Binding-site contacts:
Ligand atom C27 contacts residue LEU451 of chain 1.A at 3.4 Å (hydrophobic).
Ligand atom C20 contacts residue TYR371 of chain 1.A at 3.3 Å (hydrophobic).
Ligand atom N11 contacts residue LYS337 of chain 1.A at 3.6 Å (salt-bridge).
Ligand atom S8 contacts residue LYS337 of chain 1.A at 3.5 Å (salt-bridge).
Ligand atom O10 contacts residue LYS337 of chain 1.A at 2.4 Å (salt-bridge).
Ligand atom C13 contacts residue GLY448 of chain 1.A at 3.7 Å.
Ligand atom O10 contacts residue PRO269 of chain 1.A at 3.6 Å.
Ligand atom C4 contacts residue TYR371 of chain 1.A at 3.8 Å (hydrophobic).
Ligand atom C4 contacts residue ILE461 of chain 1.A at 3.5 Å (hydrophobic).
Ligand atom C2 contacts residue ILE335 of chain 1.A at 3.8 Å (hydrophobic).
Ligand atom O9 contacts residue PRO269 of chain 1.A at 3.5 Å.
Ligand atom N29 contacts residue LEU451 of chain 1.A at 3.8 Å.
Ligand atom N29 contacts residue ALA389 of chain 1.A at 3.8 Å.
Ligand atom C23 contacts residue LEU451 of chain 1.A at 3.6 Å (hydrophobic).
Ligand atom O9 contacts residue LEU262 of chain 1.A at 3.1 Å.
Ligand atom C1 contacts residue ILE335 of chain 1.A at 3.7 Å (hydrophobic).
Ligand atom C30 contacts residue VAL386 of chain 1.A at 3.1 Å (hydrophobic).
Ligand atom N1 contacts residue GLY448 of chain 1.A at 3.2 Å (h-bond).
Ligand atom C10 contacts residue ASP462 of chain 1.A at 3.8 Å.
Ligand atom N21 contacts residue VAL386 of chain 1.A at 3.0 Å (h-bond).
Ligand atom C20 contacts residue VAL386 of chain 1.A at 3.8 Å (hydrophobic).
Ligand atom C18 contacts residue ASP462 of chain 1.A at 3.5 Å.
Ligand atom C13 contacts residue ILE461 of chain 1.A at 3.7 Å (hydrophobic).
Ligand atom C18 contacts residue ILE461 of chain 1.A at 3.7 Å (hydrophobic).
Ligand atom C7 contacts residue ILE335 of chain 1.A at 3.2 Å (hydrophobic).
Ligand atom C19 contacts residue PRO385 of chain 1.A at 3.5 Å (hydrophobic).
Ligand atom O35 contacts residue VAL387 of chain 1.A at 3.2 Å.
Ligand atom C20 contacts residue ILE383 of chain 1.A at 3.4 Å (hydrophobic).
Ligand atom C20 contacts residue PRO385 of chain 1.A at 3.4 Å (hydrophobic).
Ligand atom C31 contacts residue VAL386 of chain 1.A at 3.1 Å (hydrophobic).
Ligand atom C30 contacts residue ALA389 of chain 1.A at 3.2 Å (hydrophobic).
Ligand atom C26 contacts residue LEU451 of chain 1.A at 3.8 Å (hydrophobic).
Ligand atom O17 contacts residue LYS337 of chain 1.A at 3.8 Å.
Ligand atom C19 contacts residue VAL386 of chain 1.A at 3.7 Å (hydrophobic).
Ligand atom C3 contacts residue ILE461 of chain 1.A at 3.5 Å (hydrophobic).
Ligand atom C20 contacts residue GLU384 of chain 1.A at 3.4 Å.
Ligand atom N22 contacts residue ILE335 of chain 1.A at 3.7 Å.
Ligand atom N29 contacts residue VAL386 of chain 1.A at 2.7 Å (h-bond).
Ligand atom O9 contacts residue ILE335 of chain 1.A at 3.7 Å.
Ligand atom N21 contacts residue PRO385 of chain 1.A at 3.3 Å.

This small molecule binds to this protein.
Small molecule (SMILES): COc1ccc(-c2c(C)nc3c(NCCNC(C)=O)cc(Cl)nn23)cc1S(=O)(=O)NC1CCC(N)CC1

Sequence of chain 1.A:
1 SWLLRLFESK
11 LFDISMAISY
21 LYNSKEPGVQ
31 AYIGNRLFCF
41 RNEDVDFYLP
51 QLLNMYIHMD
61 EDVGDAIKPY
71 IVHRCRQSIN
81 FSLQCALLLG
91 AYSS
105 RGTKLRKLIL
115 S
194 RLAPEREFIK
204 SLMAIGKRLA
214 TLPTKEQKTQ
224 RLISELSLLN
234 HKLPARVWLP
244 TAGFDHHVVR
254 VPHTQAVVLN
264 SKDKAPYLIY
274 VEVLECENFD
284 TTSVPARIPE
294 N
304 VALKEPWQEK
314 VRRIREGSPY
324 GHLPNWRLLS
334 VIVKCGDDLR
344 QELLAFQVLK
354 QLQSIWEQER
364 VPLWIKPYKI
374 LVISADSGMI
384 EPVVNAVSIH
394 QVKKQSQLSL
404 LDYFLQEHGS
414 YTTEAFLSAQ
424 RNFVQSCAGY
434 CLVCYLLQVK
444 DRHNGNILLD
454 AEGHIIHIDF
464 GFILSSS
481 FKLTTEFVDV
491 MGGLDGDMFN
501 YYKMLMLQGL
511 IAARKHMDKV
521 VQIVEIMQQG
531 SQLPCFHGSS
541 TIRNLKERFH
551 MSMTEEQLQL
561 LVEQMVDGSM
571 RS